Binding-site contacts:
Ligand atom O6 contacts residue LYS27 of chain 1.A at 3.7 Å.
Ligand atom O5 contacts residue THR28 of chain 1.A at 2.6 Å (h-bond).
Ligand atom O3 contacts residue THR28 of chain 1.A at 4.1 Å.
Ligand atom C1 contacts residue THR28 of chain 1.A at 1.4 Å.
Ligand atom C7 contacts residue THR28 of chain 1.A at 4.1 Å.
Ligand atom N2 contacts residue THR28 of chain 1.A at 3.2 Å (h-bond).
Ligand atom O7 contacts residue THR28 of chain 1.A at 4.2 Å.
Ligand atom C3 contacts residue THR28 of chain 1.A at 3.6 Å.
Ligand atom C2 contacts residue THR28 of chain 1.A at 2.4 Å.
Ligand atom C5 contacts residue THR28 of chain 1.A at 3.8 Å.
Ligand atom C4 contacts residue THR28 of chain 1.A at 3.9 Å.
Ligand atom O4 contacts residue THR28 of chain 1.A at 3.8 Å.

Sequence of chain 1.A:
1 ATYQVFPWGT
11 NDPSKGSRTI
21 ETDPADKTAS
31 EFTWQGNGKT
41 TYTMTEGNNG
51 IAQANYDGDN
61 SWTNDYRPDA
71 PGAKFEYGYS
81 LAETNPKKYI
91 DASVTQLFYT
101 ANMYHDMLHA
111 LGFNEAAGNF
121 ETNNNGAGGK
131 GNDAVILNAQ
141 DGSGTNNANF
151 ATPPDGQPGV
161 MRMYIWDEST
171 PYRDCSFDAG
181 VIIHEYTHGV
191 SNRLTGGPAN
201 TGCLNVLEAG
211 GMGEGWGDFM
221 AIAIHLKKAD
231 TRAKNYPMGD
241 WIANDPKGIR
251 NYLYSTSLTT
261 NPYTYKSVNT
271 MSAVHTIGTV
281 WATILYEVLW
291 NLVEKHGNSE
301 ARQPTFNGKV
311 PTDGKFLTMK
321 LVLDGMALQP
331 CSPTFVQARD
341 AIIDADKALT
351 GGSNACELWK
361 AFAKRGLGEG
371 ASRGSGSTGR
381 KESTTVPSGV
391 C

The protein below binds the small molecule below.
Small molecule (SMILES): CC(=O)N[C@@H]1[C@@H](O)[C@@H](O)[C@@H](CO)O[C@@H]1O